A protein and the small-molecule ligand that binds it are described below.
Small molecule (SMILES): C[C@@H]1O[C@@H](O[C@H]2[C@@H](O)[C@H](O)[C@H](O[C@@H]3[C@@H](O)[C@H](O)O[C@H](CO)[C@H]3O)O[C@H]2C)[C@@H](O)[C@H](O[C@H]2O[C@H](CO)[C@H](O)[C@H](O[C@@H]3O[C@H](C(=O)O)[C@@H](O)[C@H](O)[C@H]3O)[C@H]2O)[C@@H]1O

Binding-site contacts:
Ligand atom O6A contacts residue HLA1 of chain 3.J at 3.7 Å.
Ligand atom C3 contacts residue GLN162 of chain 3.A at 3.8 Å.
Ligand atom C6 contacts residue GLU212 of chain 3.A at 3.2 Å.
Ligand atom O2 contacts residue ALA241 of chain 3.A at 3.6 Å.
Ligand atom O2 contacts residue GLN187 of chain 3.A at 3.3 Å (h-bond).
Ligand atom C6 contacts residue HLA1 of chain 3.J at 3.5 Å.
Ligand atom C6 contacts residue ILE245 of chain 3.A at 3.6 Å (hydrophobic).
Ligand atom O6 contacts residue ALA250 of chain 3.A at 3.5 Å.
Ligand atom O6 contacts residue HIS283 of chain 3.A at 3.2 Å.
Ligand atom O4 contacts residue GLU212 of chain 3.A at 3.3 Å.
Ligand atom C5 contacts residue GLU212 of chain 3.A at 3.6 Å.
Ligand atom C4 contacts residue TRP243 of chain 3.A at 3.7 Å (hydrophobic).
Ligand atom C6 contacts residue LEU185 of chain 3.A at 3.7 Å (hydrophobic).
Ligand atom O5 contacts residue TRP243 of chain 3.A at 2.8 Å (h-bond).
Ligand atom C4 contacts residue TYR182 of chain 3.A at 3.3 Å (hydrophobic).
Ligand atom C6 contacts residue TRP243 of chain 3.A at 3.7 Å (hydrophobic).
Ligand atom O4 contacts residue HLA1 of chain 3.J at 1.4 Å.
Ligand atom O3 contacts residue ALA241 of chain 3.A at 2.7 Å (h-bond).
Ligand atom C3 contacts residue ASN214 of chain 3.A at 3.8 Å.
Ligand atom C3 contacts residue ALA241 of chain 3.A at 3.2 Å (hydrophobic).
Ligand atom O2 contacts residue GLN162 of chain 3.A at 3.1 Å (h-bond).
Ligand atom O5 contacts residue ASN214 of chain 3.A at 3.7 Å.
Ligand atom C6 contacts residue TYR182 of chain 3.A at 3.7 Å (hydrophobic).
Ligand atom O3 contacts residue HLA1 of chain 3.J at 3.6 Å.
Ligand atom C5 contacts residue HLA1 of chain 3.J at 3.6 Å.
Ligand atom O1 contacts residue GLU285 of chain 3.A at 2.5 Å (salt-bridge).
Ligand atom C6 contacts residue HIS283 of chain 3.A at 3.6 Å.
Ligand atom C1 contacts residue ASN214 of chain 3.A at 3.8 Å.
Ligand atom C5 contacts residue TYR182 of chain 3.A at 3.4 Å (hydrophobic).
Ligand atom O3 contacts residue TRP243 of chain 3.A at 3.2 Å (h-bond).
Ligand atom O2 contacts residue ASN242 of chain 3.A at 3.0 Å (h-bond).
Ligand atom O5 contacts residue GLU285 of chain 3.A at 3.1 Å (salt-bridge).
Ligand atom O6 contacts residue GLU212 of chain 3.A at 2.6 Å (salt-bridge).
Ligand atom O3 contacts residue ASN242 of chain 3.A at 3.7 Å.
Ligand atom C3 contacts residue HLA1 of chain 3.J at 3.7 Å.
Ligand atom C4 contacts residue HLA1 of chain 3.J at 2.6 Å.
Ligand atom C1 contacts residue TRP243 of chain 3.A at 3.6 Å (hydrophobic).
Ligand atom O6B contacts residue HLA1 of chain 3.J at 3.7 Å.
Ligand atom C5 contacts residue TRP243 of chain 3.A at 3.8 Å (hydrophobic).
Ligand atom C1 contacts residue GLU285 of chain 3.A at 3.2 Å.

Sequence of chain 3.A:
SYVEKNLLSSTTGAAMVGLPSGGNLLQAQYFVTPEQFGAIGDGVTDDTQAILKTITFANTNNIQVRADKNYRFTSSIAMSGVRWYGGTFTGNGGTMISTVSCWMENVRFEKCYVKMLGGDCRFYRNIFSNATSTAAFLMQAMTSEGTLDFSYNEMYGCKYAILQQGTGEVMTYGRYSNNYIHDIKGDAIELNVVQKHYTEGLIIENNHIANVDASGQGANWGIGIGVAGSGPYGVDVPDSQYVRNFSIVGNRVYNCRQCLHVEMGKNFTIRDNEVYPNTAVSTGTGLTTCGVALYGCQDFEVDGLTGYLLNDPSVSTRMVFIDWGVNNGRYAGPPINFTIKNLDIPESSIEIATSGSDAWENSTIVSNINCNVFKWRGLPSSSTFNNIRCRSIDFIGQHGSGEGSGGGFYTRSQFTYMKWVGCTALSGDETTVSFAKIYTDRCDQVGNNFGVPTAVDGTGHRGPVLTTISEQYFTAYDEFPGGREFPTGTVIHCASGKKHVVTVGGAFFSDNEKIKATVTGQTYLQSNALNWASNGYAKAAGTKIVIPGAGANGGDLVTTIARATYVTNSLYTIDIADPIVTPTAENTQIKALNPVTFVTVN